Sequence of chain 29.F:
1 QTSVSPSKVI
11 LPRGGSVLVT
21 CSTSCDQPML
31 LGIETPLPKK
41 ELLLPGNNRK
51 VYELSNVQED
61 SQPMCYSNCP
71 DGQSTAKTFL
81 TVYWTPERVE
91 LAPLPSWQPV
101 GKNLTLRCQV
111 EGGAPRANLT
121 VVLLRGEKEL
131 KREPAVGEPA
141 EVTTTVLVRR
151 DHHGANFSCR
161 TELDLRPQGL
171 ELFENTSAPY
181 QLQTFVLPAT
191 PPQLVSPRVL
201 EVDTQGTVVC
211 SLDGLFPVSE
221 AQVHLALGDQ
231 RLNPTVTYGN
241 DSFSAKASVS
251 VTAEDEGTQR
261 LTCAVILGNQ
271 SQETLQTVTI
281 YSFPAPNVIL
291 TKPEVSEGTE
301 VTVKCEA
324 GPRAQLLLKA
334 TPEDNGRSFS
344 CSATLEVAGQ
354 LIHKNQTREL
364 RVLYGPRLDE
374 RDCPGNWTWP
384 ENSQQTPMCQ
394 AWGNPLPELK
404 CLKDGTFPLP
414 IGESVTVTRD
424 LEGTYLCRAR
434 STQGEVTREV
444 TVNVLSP

This protein binds this small molecule.
Small molecule (SMILES): CC(=O)N[C@@H]1[C@@H](O)[C@H](O)[C@@H](CO)O[C@H]1O

Binding-site contacts:
Ligand atom O5 contacts residue ASN103 of chain 29.F at 2.6 Å (h-bond).
Ligand atom C2 contacts residue ASN103 of chain 29.F at 3.2 Å.
Ligand atom C3 contacts residue ASN103 of chain 29.F at 4.5 Å.
Ligand atom C2 contacts residue THR145 of chain 29.F at 4.1 Å.
Ligand atom C2 contacts residue LEU147 of chain 29.F at 4.3 Å (hydrophobic).
Ligand atom C8 contacts residue LEU147 of chain 29.F at 3.4 Å (hydrophobic).
Ligand atom O7 contacts residue LEU147 of chain 29.F at 3.0 Å.
Ligand atom N2 contacts residue THR145 of chain 29.F at 4.0 Å.
Ligand atom C8 contacts residue VAL146 of chain 29.F at 4.5 Å (hydrophobic).
Ligand atom N2 contacts residue ASN103 of chain 29.F at 3.8 Å.
Ligand atom C1 contacts residue ASN103 of chain 29.F at 1.7 Å.
Ligand atom O5 contacts residue THR145 of chain 29.F at 4.0 Å.
Ligand atom C5 contacts residue ASN103 of chain 29.F at 4.0 Å.
Ligand atom C3 contacts residue THR145 of chain 29.F at 4.1 Å.
Ligand atom N2 contacts residue LEU147 of chain 29.F at 3.6 Å.
Ligand atom C5 contacts residue THR145 of chain 29.F at 4.0 Å.
Ligand atom C1 contacts residue THR145 of chain 29.F at 3.4 Å.
Ligand atom C7 contacts residue LEU147 of chain 29.F at 3.1 Å (hydrophobic).